Sequence of chain 1.A:
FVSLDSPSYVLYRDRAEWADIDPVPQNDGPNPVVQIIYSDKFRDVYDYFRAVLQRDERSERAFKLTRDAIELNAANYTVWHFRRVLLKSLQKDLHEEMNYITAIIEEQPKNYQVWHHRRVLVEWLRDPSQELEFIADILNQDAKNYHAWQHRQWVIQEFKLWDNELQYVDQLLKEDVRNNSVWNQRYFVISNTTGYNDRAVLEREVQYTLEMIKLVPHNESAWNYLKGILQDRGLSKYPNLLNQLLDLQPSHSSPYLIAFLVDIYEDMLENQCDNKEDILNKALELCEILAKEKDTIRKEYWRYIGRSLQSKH

Binding-site contacts:
Ligand atom PA contacts residue U661 of chain 1.F at 3.8 Å.
Ligand atom O1A contacts residue LYS164 of chain 1.A at 3.4 Å (salt-bridge).
Ligand atom O2B contacts residue LYS294 of chain 1.B at 3.9 Å.
Ligand atom O2B contacts residue ARG291 of chain 1.B at 2.8 Å (salt-bridge).
Ligand atom O2A contacts residue LYS164 of chain 1.A at 3.3 Å (salt-bridge).
Ligand atom C4 contacts residue TYR166 of chain 1.A at 3.7 Å (hydrophobic).
Ligand atom C10 contacts residue U661 of chain 1.F at 3.4 Å.
Ligand atom C5 contacts residue TYR166 of chain 1.A at 3.7 Å (hydrophobic).
Ligand atom C10 contacts residue TRP303 of chain 1.B at 3.5 Å (hydrophobic).
Ligand atom O1B contacts residue LYS294 of chain 1.B at 2.8 Å (salt-bridge).
Ligand atom C2 contacts residue U661 of chain 1.F at 3.5 Å.
Ligand atom C15 contacts residue TYR205 of chain 1.B at 3.9 Å (hydrophobic).
Ligand atom C9 contacts residue GLY250 of chain 1.B at 3.5 Å.
Ligand atom O2B contacts residue HIS248 of chain 1.B at 2.8 Å (h-bond).
Ligand atom C8 contacts residue U661 of chain 1.F at 3.7 Å.
Ligand atom O3A contacts residue TYR300 of chain 1.B at 3.5 Å (h-bond).
Ligand atom C10 contacts residue GLY250 of chain 1.B at 3.5 Å.
Ligand atom C12 contacts residue TRP303 of chain 1.B at 3.6 Å (hydrophobic).
Ligand atom C14 contacts residue U661 of chain 1.F at 3.9 Å.
Ligand atom C7 contacts residue GLY250 of chain 1.B at 3.6 Å.
Ligand atom C6 contacts residue U661 of chain 1.F at 3.6 Å.
Ligand atom C5 contacts residue TYR251 of chain 1.B at 3.5 Å (hydrophobic).
Ligand atom O1A contacts residue ARG291 of chain 1.B at 2.8 Å (salt-bridge).
Ligand atom C3 contacts residue U661 of chain 1.F at 3.5 Å.
Ligand atom C14 contacts residue TRP102 of chain 1.B at 3.8 Å (hydrophobic).
Ligand atom C5 contacts residue U661 of chain 1.F at 3.7 Å.
Ligand atom C12 contacts residue CYS254 of chain 1.B at 3.6 Å (hydrophobic).
Ligand atom C7 contacts residue U661 of chain 1.F at 3.8 Å.
Ligand atom C11 contacts residue U661 of chain 1.F at 3.7 Å.
Ligand atom O1 contacts residue U661 of chain 1.F at 3.3 Å.
Ligand atom O2A contacts residue U661 of chain 1.F at 3.6 Å.
Ligand atom O3B contacts residue TYR300 of chain 1.B at 2.5 Å (h-bond).
Ligand atom O1A contacts residue LYS294 of chain 1.B at 3.6 Å (salt-bridge).
Ligand atom C4 contacts residue TYR251 of chain 1.B at 3.7 Å (hydrophobic).
Ligand atom C8 contacts residue GLY250 of chain 1.B at 3.2 Å.
Ligand atom PB contacts residue HIS248 of chain 1.B at 3.9 Å.
Ligand atom C1 contacts residue HIS248 of chain 1.B at 3.7 Å.
Ligand atom O3A contacts residue U661 of chain 1.F at 3.7 Å.
Ligand atom C2 contacts residue HIS248 of chain 1.B at 3.4 Å.
Ligand atom PB contacts residue TYR300 of chain 1.B at 3.5 Å.

A protein and the small-molecule ligand that binds it are described below.
Small molecule (SMILES): CC(C)=CCC/C(C)=C/CC/C(C)=C/CO[P](=O)(O)OP(=O)(O)O

Sequence of chain 1.B:
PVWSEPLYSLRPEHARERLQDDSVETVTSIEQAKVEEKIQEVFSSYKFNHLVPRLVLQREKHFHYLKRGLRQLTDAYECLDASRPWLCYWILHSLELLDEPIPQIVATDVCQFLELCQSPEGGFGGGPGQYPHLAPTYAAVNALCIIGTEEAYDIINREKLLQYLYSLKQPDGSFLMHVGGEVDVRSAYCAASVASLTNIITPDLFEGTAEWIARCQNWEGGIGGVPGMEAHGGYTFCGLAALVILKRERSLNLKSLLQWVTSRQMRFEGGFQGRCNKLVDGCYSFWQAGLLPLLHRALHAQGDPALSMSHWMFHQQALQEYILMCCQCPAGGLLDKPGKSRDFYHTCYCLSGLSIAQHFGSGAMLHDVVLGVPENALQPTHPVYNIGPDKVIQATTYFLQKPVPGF